Sequence of chain 1.C:
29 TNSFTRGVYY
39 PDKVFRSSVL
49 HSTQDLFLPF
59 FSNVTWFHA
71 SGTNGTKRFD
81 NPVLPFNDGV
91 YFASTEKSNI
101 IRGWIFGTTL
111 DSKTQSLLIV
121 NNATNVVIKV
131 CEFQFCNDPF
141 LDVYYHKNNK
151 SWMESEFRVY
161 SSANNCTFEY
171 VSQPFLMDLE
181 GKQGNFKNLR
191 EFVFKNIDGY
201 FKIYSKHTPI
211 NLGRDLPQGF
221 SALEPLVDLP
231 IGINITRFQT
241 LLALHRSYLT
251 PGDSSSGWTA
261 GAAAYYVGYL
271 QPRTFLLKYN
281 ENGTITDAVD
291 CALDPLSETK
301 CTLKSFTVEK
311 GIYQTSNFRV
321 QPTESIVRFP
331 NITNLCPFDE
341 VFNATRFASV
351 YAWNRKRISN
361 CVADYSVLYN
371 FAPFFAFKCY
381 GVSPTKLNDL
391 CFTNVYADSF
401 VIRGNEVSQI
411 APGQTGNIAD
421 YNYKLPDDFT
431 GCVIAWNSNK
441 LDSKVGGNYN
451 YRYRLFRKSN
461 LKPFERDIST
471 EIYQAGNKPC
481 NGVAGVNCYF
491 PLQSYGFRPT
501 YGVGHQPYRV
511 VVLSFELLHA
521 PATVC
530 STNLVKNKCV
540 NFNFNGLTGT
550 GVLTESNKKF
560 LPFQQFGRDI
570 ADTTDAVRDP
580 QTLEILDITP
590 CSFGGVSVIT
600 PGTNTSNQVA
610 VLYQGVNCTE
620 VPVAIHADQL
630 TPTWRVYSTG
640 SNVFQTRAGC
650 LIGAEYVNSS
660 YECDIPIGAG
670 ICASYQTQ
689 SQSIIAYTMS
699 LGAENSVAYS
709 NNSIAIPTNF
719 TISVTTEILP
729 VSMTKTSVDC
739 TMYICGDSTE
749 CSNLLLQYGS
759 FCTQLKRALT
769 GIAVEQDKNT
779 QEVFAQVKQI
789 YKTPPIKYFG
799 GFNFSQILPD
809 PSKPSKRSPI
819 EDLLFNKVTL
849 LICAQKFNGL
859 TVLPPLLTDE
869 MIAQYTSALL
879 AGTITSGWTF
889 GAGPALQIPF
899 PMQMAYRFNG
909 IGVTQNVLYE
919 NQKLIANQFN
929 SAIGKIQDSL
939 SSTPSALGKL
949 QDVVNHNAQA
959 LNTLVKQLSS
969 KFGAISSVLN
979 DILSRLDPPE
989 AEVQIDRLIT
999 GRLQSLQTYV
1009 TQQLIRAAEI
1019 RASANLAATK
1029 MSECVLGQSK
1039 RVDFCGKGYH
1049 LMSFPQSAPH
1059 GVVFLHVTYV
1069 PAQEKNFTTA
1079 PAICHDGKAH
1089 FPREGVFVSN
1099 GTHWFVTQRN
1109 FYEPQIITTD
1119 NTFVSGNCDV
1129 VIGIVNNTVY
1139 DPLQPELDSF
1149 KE

Binding-site contacts:
Ligand atom O7 contacts residue ASN603 of chain 1.C at 3.0 Å (h-bond).
Ligand atom O6 contacts residue ASN603 of chain 1.C at 4.3 Å.
Ligand atom C7 contacts residue ASN603 of chain 1.C at 3.7 Å.
Ligand atom C1 contacts residue ASN603 of chain 1.C at 1.4 Å.
Ligand atom C4 contacts residue ASN603 of chain 1.C at 4.2 Å.
Ligand atom N2 contacts residue ASN603 of chain 1.C at 2.9 Å (h-bond).
Ligand atom C2 contacts residue ASN603 of chain 1.C at 2.5 Å.
Ligand atom O5 contacts residue ASN603 of chain 1.C at 2.4 Å (h-bond).
Ligand atom C3 contacts residue ASN603 of chain 1.C at 3.8 Å.
Ligand atom C5 contacts residue ASN603 of chain 1.C at 3.6 Å.

This protein binds this small molecule.
Small molecule (SMILES): CC(=O)N[C@@H]1[C@@H](O)[C@H](O)[C@@H](CO)O[C@H]1O